Binding-site contacts:
Ligand atom C9 contacts residue ARG88 of chain 1.A at 3.4 Å.
Ligand atom O2 contacts residue ILE491 of chain 1.A at 4.2 Å.
Ligand atom N1 contacts residue ALA495 of chain 1.A at 3.6 Å.
Ligand atom O3 contacts residue ALA495 of chain 1.A at 4.2 Å.
Ligand atom C3 contacts residue MET490 of chain 1.A at 3.8 Å (hydrophobic).
Ligand atom N1 contacts residue VAL317 of chain 1.A at 3.9 Å.
Ligand atom C5 contacts residue LEU320 of chain 1.A at 3.8 Å (hydrophobic).
Ligand atom C3 contacts residue GLY494 of chain 1.A at 3.9 Å.
Ligand atom C8 contacts residue ARG88 of chain 1.A at 3.4 Å.
Ligand atom C7 contacts residue VAL317 of chain 1.A at 4.2 Å (hydrophobic).
Ligand atom O3 contacts residue VAL317 of chain 1.A at 4.0 Å.
Ligand atom C4 contacts residue LEU320 of chain 1.A at 4.3 Å (hydrophobic).
Ligand atom C2 contacts residue ILE491 of chain 1.A at 4.0 Å (hydrophobic).
Ligand atom O4 contacts residue ARG88 of chain 1.A at 3.1 Å (salt-bridge).
Ligand atom C2 contacts residue PHE486 of chain 1.A at 4.2 Å (hydrophobic).
Ligand atom C6 contacts residue LEU320 of chain 1.A at 3.9 Å (hydrophobic).
Ligand atom C1 contacts residue ALA495 of chain 1.A at 4.2 Å (hydrophobic).
Ligand atom C4 contacts residue TRP355 of chain 1.A at 3.8 Å (hydrophobic).
Ligand atom C9 contacts residue TYR323 of chain 1.A at 3.1 Å (hydrophobic).
Ligand atom C5 contacts residue OAS498 of chain 1.A at 2.7 Å.
Ligand atom C6 contacts residue OAS498 of chain 1.A at 3.3 Å.
Ligand atom C2 contacts residue ALA495 of chain 1.A at 3.9 Å (hydrophobic).
Ligand atom C4 contacts residue OAS498 of chain 1.A at 3.7 Å.
Ligand atom C8 contacts residue ALA495 of chain 1.A at 3.8 Å (hydrophobic).
Ligand atom C3 contacts residue PHE486 of chain 1.A at 4.2 Å (hydrophobic).
Ligand atom O1 contacts residue ALA495 of chain 1.A at 4.0 Å.
Ligand atom C4 contacts residue GLY494 of chain 1.A at 4.2 Å.
Ligand atom O1 contacts residue ILE491 of chain 1.A at 2.8 Å.
Ligand atom O1 contacts residue PHE486 of chain 1.A at 4.1 Å.
Ligand atom C3 contacts residue ALA495 of chain 1.A at 4.0 Å (hydrophobic).
Ligand atom O4 contacts residue LEU499 of chain 1.A at 3.5 Å.
Ligand atom C8 contacts residue LEU499 of chain 1.A at 4.3 Å (hydrophobic).
Ligand atom C9 contacts residue VAL84 of chain 1.A at 4.2 Å (hydrophobic).
Ligand atom O4 contacts residue ALA495 of chain 1.A at 2.9 Å.
Ligand atom C2 contacts residue GLY494 of chain 1.A at 4.2 Å.
Ligand atom O2 contacts residue SER321 of chain 1.A at 4.0 Å.
Ligand atom C2 contacts residue MET490 of chain 1.A at 4.2 Å (hydrophobic).
Ligand atom O1 contacts residue MET490 of chain 1.A at 3.6 Å (h-bond).
Ligand atom C7 contacts residue ALA495 of chain 1.A at 4.2 Å (hydrophobic).
Ligand atom C5 contacts residue TRP355 of chain 1.A at 4.3 Å (hydrophobic).

Sequence of chain 1.A:
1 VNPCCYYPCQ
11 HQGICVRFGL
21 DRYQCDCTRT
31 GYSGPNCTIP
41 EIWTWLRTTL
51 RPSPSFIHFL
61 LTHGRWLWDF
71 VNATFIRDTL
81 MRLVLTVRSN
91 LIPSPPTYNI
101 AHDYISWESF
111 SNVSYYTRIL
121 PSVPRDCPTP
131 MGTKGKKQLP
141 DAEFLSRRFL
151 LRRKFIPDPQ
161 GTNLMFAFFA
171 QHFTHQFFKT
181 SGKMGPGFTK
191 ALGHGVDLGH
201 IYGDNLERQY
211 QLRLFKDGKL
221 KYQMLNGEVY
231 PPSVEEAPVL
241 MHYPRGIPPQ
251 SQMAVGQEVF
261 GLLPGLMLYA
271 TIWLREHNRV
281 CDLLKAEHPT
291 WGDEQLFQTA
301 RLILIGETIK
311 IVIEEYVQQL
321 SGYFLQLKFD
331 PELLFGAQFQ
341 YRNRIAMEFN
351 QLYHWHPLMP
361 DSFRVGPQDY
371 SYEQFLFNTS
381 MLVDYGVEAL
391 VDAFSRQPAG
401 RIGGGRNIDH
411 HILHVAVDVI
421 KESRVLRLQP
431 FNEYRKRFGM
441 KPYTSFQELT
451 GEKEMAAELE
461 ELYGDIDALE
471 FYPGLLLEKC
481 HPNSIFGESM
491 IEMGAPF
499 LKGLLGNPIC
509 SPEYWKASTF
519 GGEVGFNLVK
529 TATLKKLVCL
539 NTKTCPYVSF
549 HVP

The protein below binds the small molecule below.
Small molecule (SMILES): CC(=O)ONC(=O)c1ccccc1O